Sequence of chain 1.J:
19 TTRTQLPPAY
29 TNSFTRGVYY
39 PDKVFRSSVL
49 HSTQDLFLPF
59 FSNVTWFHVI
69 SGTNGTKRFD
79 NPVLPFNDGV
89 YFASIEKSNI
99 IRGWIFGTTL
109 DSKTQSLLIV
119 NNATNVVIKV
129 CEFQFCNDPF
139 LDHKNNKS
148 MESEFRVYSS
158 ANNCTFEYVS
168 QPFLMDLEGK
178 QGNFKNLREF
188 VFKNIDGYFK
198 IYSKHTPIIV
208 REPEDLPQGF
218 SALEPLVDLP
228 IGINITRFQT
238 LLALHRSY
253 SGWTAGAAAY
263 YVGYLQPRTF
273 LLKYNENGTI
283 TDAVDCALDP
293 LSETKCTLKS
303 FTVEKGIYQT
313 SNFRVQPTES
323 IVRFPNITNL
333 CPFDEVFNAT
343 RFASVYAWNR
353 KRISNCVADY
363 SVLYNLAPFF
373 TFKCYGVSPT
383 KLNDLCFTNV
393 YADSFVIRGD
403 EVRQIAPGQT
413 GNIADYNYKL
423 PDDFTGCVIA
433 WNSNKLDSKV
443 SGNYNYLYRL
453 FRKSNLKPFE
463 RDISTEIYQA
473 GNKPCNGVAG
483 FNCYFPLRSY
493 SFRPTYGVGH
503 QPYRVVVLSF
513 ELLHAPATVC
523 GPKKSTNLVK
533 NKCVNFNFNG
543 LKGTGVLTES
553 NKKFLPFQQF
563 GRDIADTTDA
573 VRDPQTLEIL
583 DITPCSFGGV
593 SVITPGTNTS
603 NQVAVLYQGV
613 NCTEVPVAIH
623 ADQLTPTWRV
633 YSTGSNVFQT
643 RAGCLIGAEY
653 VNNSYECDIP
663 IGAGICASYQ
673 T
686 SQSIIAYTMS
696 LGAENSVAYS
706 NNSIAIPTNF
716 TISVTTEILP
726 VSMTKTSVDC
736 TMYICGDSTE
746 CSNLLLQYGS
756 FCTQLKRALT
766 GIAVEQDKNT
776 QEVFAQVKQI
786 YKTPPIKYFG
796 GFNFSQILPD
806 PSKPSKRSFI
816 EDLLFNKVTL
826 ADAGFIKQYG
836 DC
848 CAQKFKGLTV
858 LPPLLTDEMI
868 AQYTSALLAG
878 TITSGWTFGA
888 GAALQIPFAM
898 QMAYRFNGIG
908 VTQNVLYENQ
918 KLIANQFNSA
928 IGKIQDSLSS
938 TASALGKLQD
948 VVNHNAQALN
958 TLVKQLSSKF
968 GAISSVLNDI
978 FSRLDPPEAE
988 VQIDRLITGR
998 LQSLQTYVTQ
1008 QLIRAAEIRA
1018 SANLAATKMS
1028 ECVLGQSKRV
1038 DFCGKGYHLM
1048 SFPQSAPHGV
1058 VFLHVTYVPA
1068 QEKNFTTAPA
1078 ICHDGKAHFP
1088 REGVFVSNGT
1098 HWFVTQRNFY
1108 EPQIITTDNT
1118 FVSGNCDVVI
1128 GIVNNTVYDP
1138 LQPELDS

This protein binds this small molecule.
Small molecule (SMILES): CC(=O)N[C@H]1[C@H](O[C@H]2[C@H](O)[C@@H](NC(C)=O)CO[C@@H]2CO)O[C@H](CO)[C@@H](O)[C@@H]1O

Binding-site contacts:
Ligand atom O5 contacts residue PHE1100 of chain 1.J at 3.8 Å.
Ligand atom C4 contacts residue HIS1098 of chain 1.J at 4.3 Å.
Ligand atom C2 contacts residue THR1097 of chain 1.J at 4.4 Å.
Ligand atom C7 contacts residue ASN1095 of chain 1.J at 3.4 Å.
Ligand atom N2 contacts residue ASN1095 of chain 1.J at 2.8 Å (h-bond).
Ligand atom O7 contacts residue ASN1095 of chain 1.J at 3.6 Å.
Ligand atom C6 contacts residue PHE1100 of chain 1.J at 3.6 Å (hydrophobic).
Ligand atom C8 contacts residue HIS1098 of chain 1.J at 3.4 Å.
Ligand atom C6 contacts residue HIS1098 of chain 1.J at 3.8 Å.
Ligand atom O5 contacts residue HIS1098 of chain 1.J at 4.1 Å.
Ligand atom O4 contacts residue HIS1098 of chain 1.J at 3.9 Å.
Ligand atom C5 contacts residue ASN1095 of chain 1.J at 3.7 Å.
Ligand atom C4 contacts residue ASN1095 of chain 1.J at 4.2 Å.
Ligand atom C8 contacts residue ASN1095 of chain 1.J at 3.7 Å.
Ligand atom C8 contacts residue THR1097 of chain 1.J at 4.5 Å.
Ligand atom O7 contacts residue THR1097 of chain 1.J at 2.4 Å (h-bond).
Ligand atom C1 contacts residue THR1097 of chain 1.J at 3.8 Å.
Ligand atom N2 contacts residue THR1097 of chain 1.J at 4.4 Å.
Ligand atom C5 contacts residue PHE1100 of chain 1.J at 4.3 Å (hydrophobic).
Ligand atom C7 contacts residue THR1097 of chain 1.J at 3.6 Å.
Ligand atom C3 contacts residue THR1097 of chain 1.J at 4.4 Å.
Ligand atom C1 contacts residue HIS1098 of chain 1.J at 4.3 Å.
Ligand atom C5 contacts residue HIS1098 of chain 1.J at 3.5 Å.
Ligand atom O6 contacts residue PHE1100 of chain 1.J at 4.2 Å.
Ligand atom C2 contacts residue ASN1095 of chain 1.J at 2.4 Å.
Ligand atom C7 contacts residue HIS1098 of chain 1.J at 3.4 Å.
Ligand atom N2 contacts residue HIS1098 of chain 1.J at 4.5 Å.
Ligand atom C3 contacts residue ASN1095 of chain 1.J at 3.8 Å.
Ligand atom O7 contacts residue HIS1098 of chain 1.J at 2.9 Å (h-bond).
Ligand atom C1 contacts residue ASN1095 of chain 1.J at 1.4 Å.
Ligand atom O5 contacts residue ASN1095 of chain 1.J at 2.4 Å (h-bond).